Binding-site contacts:
Ligand atom C contacts residue TYR31 of chain 1.A at 3.3 Å (hydrophobic).
Ligand atom O contacts residue TYR31 of chain 1.A at 3.3 Å (h-bond).
Ligand atom C contacts residue TYR31 of chain 1.A at 3.6 Å (hydrophobic).
Ligand atom O contacts residue LEU101 of chain 1.B at 3.3 Å.
Ligand atom N contacts residue TYR31 of chain 1.A at 3.5 Å.
Ligand atom CZ contacts residue ALA92 of chain 1.A at 3.4 Å (hydrophobic).
Ligand atom CD1 contacts residue TRP33 of chain 1.B at 3.6 Å (hydrophobic).
Ligand atom CG2 contacts residue LYS30 of chain 1.A at 3.2 Å.
Ligand atom NZ contacts residue ASP57 of chain 1.B at 3.2 Å (salt-bridge).
Ligand atom N contacts residue ASN109 of chain 1.B at 2.7 Å (h-bond).
Ligand atom CG1 contacts residue TRP90 of chain 1.A at 3.3 Å (hydrophobic).
Ligand atom CD contacts residue ASP29 of chain 1.A at 3.4 Å.
Ligand atom O contacts residue ASN109 of chain 1.B at 3.1 Å (h-bond).
Ligand atom NH1 contacts residue GLU103 of chain 1.B at 3.5 Å (salt-bridge).
Ligand atom OE1 contacts residue LYS30 of chain 1.A at 3.1 Å (salt-bridge).
Ligand atom OH contacts residue HIS59 of chain 1.B at 2.9 Å (h-bond).
Ligand atom O contacts residue TYR31 of chain 1.A at 2.9 Å (h-bond).
Ligand atom OE1 contacts residue ASP29 of chain 1.A at 3.2 Å (salt-bridge).
Ligand atom NH2 contacts residue GLU103 of chain 1.B at 3.1 Å (salt-bridge).
Ligand atom CD contacts residue TYR52 of chain 1.B at 3.6 Å (hydrophobic).
Ligand atom NE2 contacts residue ASP29 of chain 1.A at 2.8 Å (salt-bridge).
Ligand atom CB contacts residue TYR52 of chain 1.B at 3.5 Å (hydrophobic).
Ligand atom O contacts residue GLU103 of chain 1.B at 3.4 Å (salt-bridge).
Ligand atom O contacts residue LEU101 of chain 1.B at 3.6 Å.
Ligand atom N contacts residue TYR31 of chain 1.A at 3.5 Å.
Ligand atom CG contacts residue ASP31 of chain 1.B at 3.5 Å.
Ligand atom CE2 contacts residue TRP33 of chain 1.B at 3.4 Å (hydrophobic).
Ligand atom CG contacts residue TYR52 of chain 1.B at 3.6 Å (hydrophobic).
Ligand atom CB contacts residue SER107 of chain 1.B at 3.0 Å.
Ligand atom CA contacts residue TYR31 of chain 1.A at 3.3 Å (hydrophobic).
Ligand atom O contacts residue TYR31 of chain 1.A at 3.5 Å.
Ligand atom OG contacts residue LEU101 of chain 1.B at 3.5 Å.
Ligand atom O contacts residue TRP33 of chain 1.B at 3.2 Å (h-bond).
Ligand atom O contacts residue TYR52 of chain 1.B at 3.4 Å (h-bond).
Ligand atom O contacts residue ASP31 of chain 1.B at 3.1 Å (salt-bridge).
Ligand atom C contacts residue ASN109 of chain 1.B at 3.4 Å.
Ligand atom CA contacts residue ASN109 of chain 1.B at 3.2 Å.
Ligand atom NZ contacts residue ASP55 of chain 1.B at 2.8 Å (salt-bridge).
Ligand atom C contacts residue TYR52 of chain 1.B at 3.5 Å (hydrophobic).
Ligand atom CG contacts residue SER107 of chain 1.B at 3.4 Å.

Sequence of chain 1.A:
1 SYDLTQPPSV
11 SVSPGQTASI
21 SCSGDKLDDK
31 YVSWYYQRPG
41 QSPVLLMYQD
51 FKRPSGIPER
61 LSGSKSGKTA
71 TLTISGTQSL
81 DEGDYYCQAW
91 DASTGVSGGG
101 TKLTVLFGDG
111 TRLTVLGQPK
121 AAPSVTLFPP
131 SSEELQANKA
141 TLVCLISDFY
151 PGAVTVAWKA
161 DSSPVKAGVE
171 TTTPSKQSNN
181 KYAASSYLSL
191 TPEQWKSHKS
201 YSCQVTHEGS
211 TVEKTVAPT

Sequence of chain 1.B:
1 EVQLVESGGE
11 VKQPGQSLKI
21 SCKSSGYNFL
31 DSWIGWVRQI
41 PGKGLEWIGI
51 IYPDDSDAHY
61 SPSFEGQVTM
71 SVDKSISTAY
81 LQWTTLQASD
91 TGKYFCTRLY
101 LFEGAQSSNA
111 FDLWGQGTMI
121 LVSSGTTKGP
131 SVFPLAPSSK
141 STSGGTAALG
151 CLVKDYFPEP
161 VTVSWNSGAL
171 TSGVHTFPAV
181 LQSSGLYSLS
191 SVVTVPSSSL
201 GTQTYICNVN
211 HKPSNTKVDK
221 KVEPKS

The small molecule below binds the protein below.
Small molecule (SMILES): CC[C@H](C)[C@@H]1NC(=O)[C@H](Cc2cnc[nH]2)NC(=O)[C@H]([C@@H](C)CC)NC(=O)[C@H](CO)NC(=O)[C@H](CCCCN)NC(=O)[C@H](CCCN=C(N)N)NC(=O)[C@@H]2CCCN2C(=O)[C@H](CO)NC(=O)[C@H](CO)NC(=O)[C@H](C)NC(=O)[C@H](Cc2ccc(O)cc2)NC(=O)[C@H](Cc2ccccc2)NC(=O)[C@H](C)NC(=O)[C@H](CCC(N)=O)NC(=O)[C@@H](NC(=O)[C@H](C)N)CSSC[C@@H](C(=O)N[C@@H](C)C(=O)O)NC(=O)[C@H](C)NC(=O)CNC1=O